Sequence of chain 12.A:
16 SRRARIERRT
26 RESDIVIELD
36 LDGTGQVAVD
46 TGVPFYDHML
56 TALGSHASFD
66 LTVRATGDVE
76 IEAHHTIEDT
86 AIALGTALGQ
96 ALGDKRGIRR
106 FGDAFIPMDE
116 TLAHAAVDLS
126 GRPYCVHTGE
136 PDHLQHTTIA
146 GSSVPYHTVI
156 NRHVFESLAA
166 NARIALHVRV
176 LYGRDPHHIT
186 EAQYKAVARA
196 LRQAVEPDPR

This small molecule binds to this protein.
Small molecule (SMILES): C[C@H](N)c1ncnn1C

Sequence of chain 13.A:
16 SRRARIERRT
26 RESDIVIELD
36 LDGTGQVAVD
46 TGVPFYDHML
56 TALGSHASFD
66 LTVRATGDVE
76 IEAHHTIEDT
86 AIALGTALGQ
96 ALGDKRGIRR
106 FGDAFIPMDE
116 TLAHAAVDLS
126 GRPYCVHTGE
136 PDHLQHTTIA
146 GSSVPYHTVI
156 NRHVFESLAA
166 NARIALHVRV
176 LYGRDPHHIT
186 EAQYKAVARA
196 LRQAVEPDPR

Sequence of chain 4.A:
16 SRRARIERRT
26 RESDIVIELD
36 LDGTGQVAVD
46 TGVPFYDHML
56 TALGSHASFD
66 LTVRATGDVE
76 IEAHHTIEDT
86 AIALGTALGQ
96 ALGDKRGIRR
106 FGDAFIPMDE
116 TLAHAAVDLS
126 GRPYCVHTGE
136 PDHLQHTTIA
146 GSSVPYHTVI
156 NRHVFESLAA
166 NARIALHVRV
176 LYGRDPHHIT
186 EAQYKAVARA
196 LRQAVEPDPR

Binding-site contacts:
Ligand atom N8 contacts residue MN1 of chain 13.B at 3.4 Å.
Ligand atom C6 contacts residue GLU83 of chain 13.A at 4.0 Å.
Ligand atom N8 contacts residue MET113 of chain 4.A at 3.5 Å.
Ligand atom N7 contacts residue GLU83 of chain 13.A at 3.1 Å (salt-bridge).
Ligand atom C6 contacts residue HIS183 of chain 4.A at 3.8 Å.
Ligand atom N3 contacts residue MN1 of chain 4.C at 2.3 Å.
Ligand atom C4 contacts residue MET113 of chain 4.A at 3.5 Å (hydrophobic).
Ligand atom N5 contacts residue MET113 of chain 4.A at 3.6 Å.
Ligand atom C1 contacts residue GLU27 of chain 13.A at 3.6 Å.
Ligand atom C6 contacts residue MN1 of chain 13.B at 3.3 Å.
Ligand atom C9 contacts residue GLU83 of chain 13.A at 3.6 Å.
Ligand atom N7 contacts residue HIS79 of chain 13.A at 3.1 Å (h-bond).
Ligand atom C9 contacts residue MET113 of chain 4.A at 4.1 Å (hydrophobic).
Ligand atom N5 contacts residue HIS182 of chain 4.A at 3.2 Å (h-bond).
Ligand atom N8 contacts residue GLU83 of chain 13.A at 3.5 Å (salt-bridge).
Ligand atom C6 contacts residue GLU186 of chain 4.A at 4.1 Å.
Ligand atom C6 contacts residue MN1 of chain 4.C at 3.4 Å.
Ligand atom C4 contacts residue HIS80 of chain 13.A at 3.6 Å.
Ligand atom N5 contacts residue GLU186 of chain 4.A at 3.3 Å (salt-bridge).
Ligand atom N5 contacts residue HIS80 of chain 13.A at 3.0 Å (h-bond).
Ligand atom C9 contacts residue MN1 of chain 13.B at 3.8 Å.
Ligand atom C2 contacts residue HIS80 of chain 13.A at 3.8 Å.
Ligand atom N3 contacts residue HIS80 of chain 13.A at 3.3 Å (h-bond).
Ligand atom C2 contacts residue GLU186 of chain 4.A at 3.8 Å.
Ligand atom C6 contacts residue HIS79 of chain 13.A at 3.1 Å.
Ligand atom C1 contacts residue HIS80 of chain 13.A at 3.9 Å.
Ligand atom N7 contacts residue MN1 of chain 13.B at 2.4 Å.
Ligand atom C6 contacts residue HIS182 of chain 4.A at 3.5 Å.
Ligand atom C4 contacts residue GLU186 of chain 4.A at 4.0 Å.
Ligand atom N5 contacts residue MN1 of chain 4.C at 2.3 Å.
Ligand atom N3 contacts residue HIS53 of chain 4.A at 3.3 Å (h-bond).
Ligand atom C9 contacts residue ARG127 of chain 12.A at 3.4 Å.
Ligand atom N3 contacts residue GLU186 of chain 4.A at 3.0 Å (salt-bridge).
Ligand atom N7 contacts residue MET113 of chain 4.A at 3.5 Å.
Ligand atom C6 contacts residue MET113 of chain 4.A at 3.6 Å (hydrophobic).
Ligand atom C6 contacts residue HIS80 of chain 13.A at 3.8 Å.
Ligand atom C4 contacts residue MN1 of chain 4.C at 3.1 Å.
Ligand atom C1 contacts residue MN1 of chain 4.C at 4.2 Å.
Ligand atom C2 contacts residue MN1 of chain 4.C at 3.3 Å.
Ligand atom N7 contacts residue HIS183 of chain 4.A at 3.4 Å (h-bond).